Binding-site contacts:
Ligand atom C7 contacts residue TYR90 of chain 8.E at 4.1 Å (hydrophobic).
Ligand atom C3 contacts residue ASN118 of chain 8.E at 3.8 Å.
Ligand atom O5 contacts residue THR120 of chain 8.E at 3.4 Å (h-bond).
Ligand atom O5 contacts residue PHE119 of chain 8.E at 3.8 Å.
Ligand atom O4 contacts residue THR300 of chain 55.A at 4.5 Å.
Ligand atom O7 contacts residue SER66 of chain 8.E at 3.5 Å.
Ligand atom O7 contacts residue ASP67 of chain 8.E at 3.5 Å (salt-bridge).
Ligand atom O6 contacts residue THR120 of chain 8.E at 2.5 Å (h-bond).
Ligand atom C1 contacts residue SER66 of chain 8.E at 4.5 Å.
Ligand atom O6 contacts residue PHE119 of chain 8.E at 4.0 Å.
Ligand atom N2 contacts residue TYR90 of chain 8.E at 4.4 Å.
Ligand atom C1 contacts residue THR89 of chain 8.E at 4.4 Å.
Ligand atom C6 contacts residue THR89 of chain 8.E at 4.2 Å.
Ligand atom N2 contacts residue ASN118 of chain 8.E at 2.9 Å (h-bond).
Ligand atom C6 contacts residue PHE119 of chain 8.E at 3.8 Å (hydrophobic).
Ligand atom O5 contacts residue THR89 of chain 8.E at 4.3 Å.
Ligand atom C1 contacts residue ASN118 of chain 8.E at 1.4 Å.
Ligand atom O5 contacts residue ASN118 of chain 8.E at 2.3 Å (h-bond).
Ligand atom O5 contacts residue SER66 of chain 8.E at 4.4 Å.
Ligand atom C7 contacts residue ASN118 of chain 8.E at 3.1 Å.
Ligand atom C6 contacts residue THR120 of chain 8.E at 3.4 Å.
Ligand atom C8 contacts residue ASP67 of chain 8.E at 4.0 Å.
Ligand atom C5 contacts residue PHE119 of chain 8.E at 4.4 Å (hydrophobic).
Ligand atom C8 contacts residue ASN118 of chain 8.E at 4.4 Å.
Ligand atom C5 contacts residue THR89 of chain 8.E at 4.2 Å.
Ligand atom C5 contacts residue ASN118 of chain 8.E at 3.6 Å.
Ligand atom C4 contacts residue ASN118 of chain 8.E at 4.2 Å.
Ligand atom C5 contacts residue THR120 of chain 8.E at 4.0 Å.
Ligand atom O7 contacts residue ASN118 of chain 8.E at 3.0 Å (h-bond).
Ligand atom C2 contacts residue ASN118 of chain 8.E at 2.5 Å.
Ligand atom C7 contacts residue ASP67 of chain 8.E at 3.9 Å.
Ligand atom C8 contacts residue TYR90 of chain 8.E at 3.8 Å (hydrophobic).

A small-molecule ligand and the protein it binds are described below.
Small molecule (SMILES): CC(=O)N[C@@H]1[C@@H](O)[C@H](O)[C@@H](CO)O[C@H]1O

Sequence of chain 8.E:
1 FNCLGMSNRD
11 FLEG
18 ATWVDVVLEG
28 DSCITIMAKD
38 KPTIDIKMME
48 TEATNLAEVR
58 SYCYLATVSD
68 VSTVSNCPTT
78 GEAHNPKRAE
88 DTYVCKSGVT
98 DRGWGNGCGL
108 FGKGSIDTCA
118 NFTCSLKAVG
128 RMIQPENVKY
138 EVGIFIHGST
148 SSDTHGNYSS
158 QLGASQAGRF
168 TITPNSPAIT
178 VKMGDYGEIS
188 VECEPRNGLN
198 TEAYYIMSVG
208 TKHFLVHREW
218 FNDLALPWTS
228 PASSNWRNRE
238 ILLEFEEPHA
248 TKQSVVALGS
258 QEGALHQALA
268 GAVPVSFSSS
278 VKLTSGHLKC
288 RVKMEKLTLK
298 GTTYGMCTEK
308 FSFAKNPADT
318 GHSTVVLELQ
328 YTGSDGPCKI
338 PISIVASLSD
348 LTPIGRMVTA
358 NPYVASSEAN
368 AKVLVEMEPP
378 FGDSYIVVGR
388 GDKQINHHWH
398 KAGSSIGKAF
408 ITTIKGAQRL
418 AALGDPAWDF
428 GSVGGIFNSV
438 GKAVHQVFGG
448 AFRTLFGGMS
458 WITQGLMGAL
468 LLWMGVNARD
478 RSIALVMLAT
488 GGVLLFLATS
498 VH

Sequence of chain 55.A:
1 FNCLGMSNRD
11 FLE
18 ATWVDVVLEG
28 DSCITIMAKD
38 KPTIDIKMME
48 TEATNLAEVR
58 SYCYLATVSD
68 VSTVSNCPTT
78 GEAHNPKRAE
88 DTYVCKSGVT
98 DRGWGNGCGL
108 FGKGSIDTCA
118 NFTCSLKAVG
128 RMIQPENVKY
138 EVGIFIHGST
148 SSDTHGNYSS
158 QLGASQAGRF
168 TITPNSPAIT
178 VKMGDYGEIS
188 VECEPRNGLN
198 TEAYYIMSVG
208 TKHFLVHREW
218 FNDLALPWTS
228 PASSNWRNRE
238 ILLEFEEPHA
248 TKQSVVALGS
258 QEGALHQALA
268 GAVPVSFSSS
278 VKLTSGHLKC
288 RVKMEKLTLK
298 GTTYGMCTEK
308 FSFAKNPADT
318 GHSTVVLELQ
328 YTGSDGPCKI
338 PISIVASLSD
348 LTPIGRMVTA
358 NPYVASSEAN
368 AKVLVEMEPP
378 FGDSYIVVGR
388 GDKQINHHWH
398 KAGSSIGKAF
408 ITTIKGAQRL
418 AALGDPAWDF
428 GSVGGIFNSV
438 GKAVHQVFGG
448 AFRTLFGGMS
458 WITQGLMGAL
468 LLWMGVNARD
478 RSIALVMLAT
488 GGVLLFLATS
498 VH